Binding-site contacts:
Ligand atom C4 contacts residue LEU15 of chain 1.B at 4.1 Å (hydrophobic).
Ligand atom C24 contacts residue GLY16 of chain 1.B at 3.8 Å.
Ligand atom C17 contacts residue ILE68 of chain 1.B at 4.1 Å (hydrophobic).
Ligand atom C15 contacts residue ALA36 of chain 1.B at 3.5 Å (hydrophobic).
Ligand atom C24 contacts residue GLU17 of chain 1.B at 4.0 Å.
Ligand atom N10 contacts residue GLY90 of chain 1.B at 3.5 Å.
Ligand atom C25 contacts residue ALA87 of chain 1.B at 2.9 Å (hydrophobic).
Ligand atom O13 contacts residue ALA87 of chain 1.B at 3.2 Å (h-bond).
Ligand atom C11 contacts residue LEU137 of chain 1.B at 3.8 Å (hydrophobic).
Ligand atom C11 contacts residue LEU15 of chain 1.B at 3.6 Å (hydrophobic).
Ligand atom C23 contacts residue GLU17 of chain 1.B at 3.3 Å.
Ligand atom O13 contacts residue LEU15 of chain 1.B at 3.6 Å.
Ligand atom C6 contacts residue ALA87 of chain 1.B at 4.0 Å (hydrophobic).
Ligand atom C29 contacts residue GLY90 of chain 1.B at 3.2 Å.
Ligand atom C19 contacts residue VAL23 of chain 1.B at 4.0 Å (hydrophobic).
Ligand atom C17 contacts residue MET84 of chain 1.B at 3.7 Å (hydrophobic).
Ligand atom C1 contacts residue LEU15 of chain 1.B at 3.8 Å (hydrophobic).
Ligand atom C16 contacts residue ALA36 of chain 1.B at 3.8 Å (hydrophobic).
Ligand atom C15 contacts residue GLU85 of chain 1.B at 3.3 Å.
Ligand atom C23 contacts residue VAL23 of chain 1.B at 3.5 Å (hydrophobic).
Ligand atom C15 contacts residue LEU137 of chain 1.B at 3.7 Å (hydrophobic).
Ligand atom C21 contacts residue HIS134 of chain 1.B at 3.8 Å.
Ligand atom C21 contacts residue ASN135 of chain 1.B at 3.4 Å.
Ligand atom C14 contacts residue LEU137 of chain 1.B at 3.4 Å (hydrophobic).
Ligand atom C6 contacts residue GLY90 of chain 1.B at 3.7 Å.
Ligand atom C19 contacts residue LEU137 of chain 1.B at 3.7 Å (hydrophobic).
Ligand atom O13 contacts residue LEU86 of chain 1.B at 4.1 Å.
Ligand atom C1 contacts residue ALA87 of chain 1.B at 3.6 Å (hydrophobic).
Ligand atom N27 contacts residue SER88 of chain 1.B at 3.9 Å.
Ligand atom C20 contacts residue HIS134 of chain 1.B at 3.2 Å.
Ligand atom C16 contacts residue MET84 of chain 1.B at 3.5 Å (hydrophobic).
Ligand atom C22 contacts residue GLU17 of chain 1.B at 3.4 Å.
Ligand atom C2 contacts residue LEU15 of chain 1.B at 3.7 Å (hydrophobic).
Ligand atom C3 contacts residue LEU15 of chain 1.B at 4.0 Å (hydrophobic).
Ligand atom N10 contacts residue ALA87 of chain 1.B at 3.6 Å (h-bond).
Ligand atom C24 contacts residue VAL23 of chain 1.B at 3.5 Å (hydrophobic).
Ligand atom C23 contacts residue GLY16 of chain 1.B at 4.0 Å.
Ligand atom N12 contacts residue LEU137 of chain 1.B at 3.5 Å.
Ligand atom C16 contacts residue GLU85 of chain 1.B at 3.2 Å.
Ligand atom C5 contacts residue GLY90 of chain 1.B at 3.9 Å.

Sequence of chain 1.B:
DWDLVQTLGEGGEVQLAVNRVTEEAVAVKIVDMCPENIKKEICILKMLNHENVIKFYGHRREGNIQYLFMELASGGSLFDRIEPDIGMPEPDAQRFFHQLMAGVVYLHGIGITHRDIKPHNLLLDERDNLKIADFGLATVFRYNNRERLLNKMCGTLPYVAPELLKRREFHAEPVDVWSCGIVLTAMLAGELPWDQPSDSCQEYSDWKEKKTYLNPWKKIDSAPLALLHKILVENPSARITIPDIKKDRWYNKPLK

A small-molecule ligand and the protein it binds are described below.
Small molecule (SMILES): CN1CCN(c2ccc(OCc3ccccc3)c(C(=O)Nc3cccnc3)c2)CC1